A protein and the small-molecule ligand that binds it are described below.
Small molecule (SMILES): NC(=O)CP(=O)(O)O

Sequence of chain 3.A:
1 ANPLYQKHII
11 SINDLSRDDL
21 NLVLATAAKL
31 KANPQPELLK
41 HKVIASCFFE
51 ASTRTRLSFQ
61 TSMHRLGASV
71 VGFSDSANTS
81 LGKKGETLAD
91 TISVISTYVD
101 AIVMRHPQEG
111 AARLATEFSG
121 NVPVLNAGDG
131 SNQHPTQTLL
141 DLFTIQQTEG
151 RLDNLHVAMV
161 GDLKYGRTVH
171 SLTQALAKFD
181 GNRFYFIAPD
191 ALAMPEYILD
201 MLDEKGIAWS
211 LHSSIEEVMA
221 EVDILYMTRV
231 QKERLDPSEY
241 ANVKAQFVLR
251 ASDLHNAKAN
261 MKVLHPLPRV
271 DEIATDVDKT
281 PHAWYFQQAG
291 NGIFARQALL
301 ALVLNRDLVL

Binding-site contacts:
Ligand atom O1 contacts residue GLN137 of chain 3.A at 3.5 Å (h-bond).
Ligand atom C1P contacts residue ARG54 of chain 3.A at 3.5 Å.
Ligand atom C1 contacts residue GLC2 of chain 3.E at 3.6 Å.
Ligand atom O3P contacts residue SER52 of chain 3.A at 2.8 Å (h-bond).
Ligand atom N1 contacts residue GLN137 of chain 3.A at 3.0 Å (h-bond).
Ligand atom N1 contacts residue GLC2 of chain 3.E at 3.7 Å.
Ligand atom O3P contacts residue THR53 of chain 3.A at 3.6 Å.
Ligand atom O1P contacts residue GLC2 of chain 3.E at 3.7 Å.
Ligand atom C1 contacts residue PRO266 of chain 3.A at 4.1 Å (hydrophobic).
Ligand atom O1P contacts residue SER52 of chain 3.A at 3.7 Å.
Ligand atom O1P contacts residue SER80 of chain 1.A at 3.2 Å (h-bond).
Ligand atom P contacts residue ARG54 of chain 3.A at 3.8 Å.
Ligand atom O1 contacts residue GLC2 of chain 3.E at 3.7 Å.
Ligand atom P contacts residue ARG105 of chain 3.A at 3.3 Å.
Ligand atom C1 contacts residue LEU267 of chain 3.A at 3.6 Å (hydrophobic).
Ligand atom O1P contacts residue THR53 of chain 3.A at 4.2 Å.
Ligand atom P contacts residue SER52 of chain 3.A at 4.0 Å.
Ligand atom C1 contacts residue HIS134 of chain 3.A at 3.9 Å.
Ligand atom N1 contacts residue PRO266 of chain 3.A at 3.0 Å (h-bond).
Ligand atom O1P contacts residue ALA51 of chain 3.A at 3.8 Å.
Ligand atom C1P contacts residue ARG105 of chain 3.A at 4.2 Å.
Ligand atom O3P contacts residue ARG105 of chain 3.A at 2.7 Å (salt-bridge).
Ligand atom C1P contacts residue LEU267 of chain 3.A at 3.0 Å (hydrophobic).
Ligand atom C1 contacts residue GLN137 of chain 3.A at 3.6 Å.
Ligand atom O1 contacts residue THR55 of chain 3.A at 2.8 Å (h-bond).
Ligand atom C1 contacts residue THR55 of chain 3.A at 3.7 Å.
Ligand atom O3P contacts residue THR55 of chain 3.A at 2.8 Å (h-bond).
Ligand atom O3P contacts residue ARG54 of chain 3.A at 3.4 Å (salt-bridge).
Ligand atom O2P contacts residue ARG54 of chain 3.A at 2.8 Å (salt-bridge).
Ligand atom O1P contacts residue LYS84 of chain 1.A at 3.1 Å.
Ligand atom N1 contacts residue LEU267 of chain 3.A at 3.0 Å (h-bond).
Ligand atom O2P contacts residue THR53 of chain 3.A at 3.2 Å (h-bond).
Ligand atom O1 contacts residue ARG105 of chain 3.A at 3.4 Å (salt-bridge).
Ligand atom C1 contacts residue ARG105 of chain 3.A at 4.1 Å.
Ligand atom P contacts residue THR53 of chain 3.A at 3.8 Å.
Ligand atom O1 contacts residue HIS134 of chain 3.A at 2.9 Å (h-bond).
Ligand atom P contacts residue SER80 of chain 1.A at 3.5 Å.
Ligand atom O1P contacts residue ARG105 of chain 3.A at 2.9 Å (salt-bridge).
Ligand atom O2P contacts residue SER80 of chain 1.A at 2.7 Å (h-bond).
Ligand atom C1P contacts residue GLC2 of chain 3.E at 3.4 Å.

Sequence of chain 1.A:
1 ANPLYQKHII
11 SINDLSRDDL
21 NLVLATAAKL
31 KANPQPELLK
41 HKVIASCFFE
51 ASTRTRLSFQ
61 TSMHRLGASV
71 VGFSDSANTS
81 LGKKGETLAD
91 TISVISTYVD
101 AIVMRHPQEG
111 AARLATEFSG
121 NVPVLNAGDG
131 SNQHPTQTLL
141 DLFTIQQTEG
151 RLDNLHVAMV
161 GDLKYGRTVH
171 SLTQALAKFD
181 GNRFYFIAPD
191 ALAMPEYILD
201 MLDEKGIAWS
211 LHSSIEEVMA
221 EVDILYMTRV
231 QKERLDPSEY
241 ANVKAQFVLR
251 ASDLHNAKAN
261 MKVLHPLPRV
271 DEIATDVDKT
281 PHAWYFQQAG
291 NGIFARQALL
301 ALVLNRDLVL